A small-molecule ligand and the protein it binds are described below.
Small molecule (SMILES): Nc1ncnc2c1ncn2[C@H]1C[C@H](O)[C@@H](COP(=O)(O)O)O1

Binding-site contacts:
Ligand atom N1 contacts residue PRO430 of chain 1.BA at 3.5 Å (h-bond).
Ligand atom N9 contacts residue ASN426 of chain 1.M at 4.1 Å.
Ligand atom N7 contacts residue ASN426 of chain 1.M at 3.5 Å (h-bond).
Ligand atom N7 contacts residue SER431 of chain 1.BA at 3.8 Å.
Ligand atom C4' contacts residue HIS429 of chain 1.BA at 3.9 Å.
Ligand atom N6 contacts residue SER431 of chain 1.BA at 3.3 Å.
Ligand atom O2P contacts residue HIS427 of chain 1.M at 3.1 Å.
Ligand atom N6 contacts residue ASN408 of chain 1.BA at 3.9 Å.
Ligand atom N9 contacts residue PRO217 of chain 1.BA at 4.2 Å.
Ligand atom N3 contacts residue PRO430 of chain 1.BA at 4.1 Å.
Ligand atom C8 contacts residue ASP425 of chain 1.M at 4.1 Å.
Ligand atom N7 contacts residue ASN408 of chain 1.BA at 3.5 Å (h-bond).
Ligand atom P contacts residue ASP425 of chain 1.M at 3.7 Å.
Ligand atom O4' contacts residue ASN426 of chain 1.M at 4.0 Å.
Ligand atom C6 contacts residue PRO217 of chain 1.BA at 4.0 Å (hydrophobic).
Ligand atom C8 contacts residue ASN426 of chain 1.M at 3.0 Å.
Ligand atom C4 contacts residue PRO217 of chain 1.BA at 3.8 Å (hydrophobic).
Ligand atom N3 contacts residue PRO217 of chain 1.BA at 3.9 Å.
Ligand atom C6 contacts residue SER431 of chain 1.BA at 3.8 Å.
Ligand atom C6 contacts residue PRO430 of chain 1.BA at 3.7 Å (hydrophobic).
Ligand atom C2 contacts residue GLY438 of chain 1.BA at 3.9 Å.
Ligand atom C2 contacts residue PRO217 of chain 1.BA at 3.8 Å (hydrophobic).
Ligand atom C2' contacts residue PRO430 of chain 1.BA at 3.5 Å (hydrophobic).
Ligand atom C5 contacts residue PRO217 of chain 1.BA at 3.8 Å (hydrophobic).
Ligand atom O5' contacts residue HIS429 of chain 1.BA at 4.2 Å.
Ligand atom N6 contacts residue GLY436 of chain 1.BA at 3.8 Å.
Ligand atom N6 contacts residue PRO430 of chain 1.BA at 4.1 Å.
Ligand atom C5 contacts residue SER431 of chain 1.BA at 4.0 Å.
Ligand atom N6 contacts residue PRO432 of chain 1.BA at 4.0 Å.
Ligand atom C3' contacts residue HIS429 of chain 1.BA at 3.7 Å.
Ligand atom C2' contacts residue HIS429 of chain 1.BA at 3.7 Å.
Ligand atom C5' contacts residue HIS427 of chain 1.M at 4.0 Å.
Ligand atom O4' contacts residue HIS429 of chain 1.BA at 4.0 Å.
Ligand atom N1 contacts residue GLY438 of chain 1.BA at 3.7 Å.
Ligand atom N1 contacts residue PRO217 of chain 1.BA at 4.1 Å.
Ligand atom C5' contacts residue HIS429 of chain 1.BA at 3.1 Å.
Ligand atom O2P contacts residue ASP425 of chain 1.M at 3.2 Å (salt-bridge).
Ligand atom O2P contacts residue ASN426 of chain 1.M at 3.3 Å.
Ligand atom C2 contacts residue PRO430 of chain 1.BA at 3.8 Å (hydrophobic).
Ligand atom N6 contacts residue GLY438 of chain 1.BA at 4.2 Å.

Sequence of chain 1.BA:
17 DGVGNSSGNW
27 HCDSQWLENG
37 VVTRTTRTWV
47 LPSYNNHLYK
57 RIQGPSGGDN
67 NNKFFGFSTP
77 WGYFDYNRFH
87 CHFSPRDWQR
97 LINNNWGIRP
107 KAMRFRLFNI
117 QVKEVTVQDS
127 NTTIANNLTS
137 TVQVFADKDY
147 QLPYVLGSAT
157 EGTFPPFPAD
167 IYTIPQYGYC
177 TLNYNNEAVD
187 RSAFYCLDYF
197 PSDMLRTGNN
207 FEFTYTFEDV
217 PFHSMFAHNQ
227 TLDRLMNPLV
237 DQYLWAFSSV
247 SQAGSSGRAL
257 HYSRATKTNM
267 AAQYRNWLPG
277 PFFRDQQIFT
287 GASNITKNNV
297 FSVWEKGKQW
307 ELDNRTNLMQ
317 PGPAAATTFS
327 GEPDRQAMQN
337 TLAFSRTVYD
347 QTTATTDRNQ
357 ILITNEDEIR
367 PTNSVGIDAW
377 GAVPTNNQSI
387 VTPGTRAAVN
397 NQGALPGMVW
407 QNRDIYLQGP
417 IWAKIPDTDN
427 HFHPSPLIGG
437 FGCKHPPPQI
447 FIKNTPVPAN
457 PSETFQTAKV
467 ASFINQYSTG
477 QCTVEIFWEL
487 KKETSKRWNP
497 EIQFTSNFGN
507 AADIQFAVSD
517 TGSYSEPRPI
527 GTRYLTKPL

Sequence of chain 1.M:
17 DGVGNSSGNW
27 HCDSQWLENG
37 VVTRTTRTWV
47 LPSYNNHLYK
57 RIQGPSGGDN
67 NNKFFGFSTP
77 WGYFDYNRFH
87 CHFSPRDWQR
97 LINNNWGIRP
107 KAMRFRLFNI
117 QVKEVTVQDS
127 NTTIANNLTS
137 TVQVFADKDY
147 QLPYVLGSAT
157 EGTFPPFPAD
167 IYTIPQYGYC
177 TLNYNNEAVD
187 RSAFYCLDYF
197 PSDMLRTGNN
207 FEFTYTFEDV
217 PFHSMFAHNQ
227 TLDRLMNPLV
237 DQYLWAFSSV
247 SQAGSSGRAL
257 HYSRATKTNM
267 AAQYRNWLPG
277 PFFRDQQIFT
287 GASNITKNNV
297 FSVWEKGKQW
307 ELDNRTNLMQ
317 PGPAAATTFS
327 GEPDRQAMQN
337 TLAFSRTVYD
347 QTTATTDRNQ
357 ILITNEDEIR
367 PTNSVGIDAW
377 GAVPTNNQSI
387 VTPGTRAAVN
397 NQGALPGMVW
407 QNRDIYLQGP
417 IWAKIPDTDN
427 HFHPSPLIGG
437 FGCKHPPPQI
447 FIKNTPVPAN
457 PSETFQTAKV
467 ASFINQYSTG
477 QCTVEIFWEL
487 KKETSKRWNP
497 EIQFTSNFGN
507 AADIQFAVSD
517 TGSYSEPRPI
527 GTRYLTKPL